Sequence of chain 1.D:
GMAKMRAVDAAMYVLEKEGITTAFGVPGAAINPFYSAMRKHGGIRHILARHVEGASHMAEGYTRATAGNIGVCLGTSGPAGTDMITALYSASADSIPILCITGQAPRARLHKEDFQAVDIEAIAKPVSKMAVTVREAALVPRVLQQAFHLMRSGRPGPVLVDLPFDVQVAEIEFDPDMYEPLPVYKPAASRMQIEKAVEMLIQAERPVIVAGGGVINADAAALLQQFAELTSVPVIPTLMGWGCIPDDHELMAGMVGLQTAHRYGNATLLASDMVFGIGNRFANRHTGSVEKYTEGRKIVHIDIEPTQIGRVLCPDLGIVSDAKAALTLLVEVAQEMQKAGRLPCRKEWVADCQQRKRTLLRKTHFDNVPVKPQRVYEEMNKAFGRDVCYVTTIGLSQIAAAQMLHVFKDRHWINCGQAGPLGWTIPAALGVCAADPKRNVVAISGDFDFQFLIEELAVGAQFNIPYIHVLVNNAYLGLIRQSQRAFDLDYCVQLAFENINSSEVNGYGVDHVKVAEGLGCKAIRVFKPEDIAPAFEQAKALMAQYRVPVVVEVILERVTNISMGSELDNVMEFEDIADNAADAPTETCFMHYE

Sequence of chain 1.F:
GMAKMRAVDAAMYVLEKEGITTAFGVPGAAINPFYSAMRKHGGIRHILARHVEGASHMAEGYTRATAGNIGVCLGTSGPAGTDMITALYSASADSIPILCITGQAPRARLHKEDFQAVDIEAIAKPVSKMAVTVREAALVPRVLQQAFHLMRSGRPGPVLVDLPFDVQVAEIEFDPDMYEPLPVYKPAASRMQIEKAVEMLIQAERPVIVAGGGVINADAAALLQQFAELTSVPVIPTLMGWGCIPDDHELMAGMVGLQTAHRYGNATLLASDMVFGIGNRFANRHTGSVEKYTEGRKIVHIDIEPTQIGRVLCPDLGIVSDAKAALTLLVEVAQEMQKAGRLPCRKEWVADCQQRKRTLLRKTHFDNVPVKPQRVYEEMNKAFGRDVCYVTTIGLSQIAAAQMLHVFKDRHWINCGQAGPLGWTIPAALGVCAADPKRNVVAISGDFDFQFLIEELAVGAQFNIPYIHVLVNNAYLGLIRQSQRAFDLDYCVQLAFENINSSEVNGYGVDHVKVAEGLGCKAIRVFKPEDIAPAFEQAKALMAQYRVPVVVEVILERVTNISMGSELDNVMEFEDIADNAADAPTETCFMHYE

The protein below binds the small molecule below.
Small molecule (SMILES): COC1=C(OC)C(=O)C(C)=CC1=O

Binding-site contacts:
Ligand atom CM2 contacts residue GLN462 of chain 1.F at 3.9 Å.
Ligand atom CM2 contacts residue CYS492 of chain 1.D at 3.6 Å (hydrophobic).
Ligand atom O1 contacts residue LEU48 of chain 1.F at 4.3 Å.
Ligand atom C2 contacts residue CYS492 of chain 1.D at 3.9 Å (hydrophobic).
Ligand atom O1 contacts residue HIS46 of chain 1.F at 3.4 Å (h-bond).
Ligand atom CM2 contacts residue PHE463 of chain 1.F at 4.5 Å (hydrophobic).
Ligand atom C6 contacts residue PHE463 of chain 1.F at 3.6 Å (hydrophobic).
Ligand atom C1 contacts residue PHE463 of chain 1.F at 3.9 Å (hydrophobic).
Ligand atom O1 contacts residue CYS492 of chain 1.D at 3.3 Å (h-bond).
Ligand atom C5 contacts residue PHE463 of chain 1.F at 4.0 Å (hydrophobic).
Ligand atom C1 contacts residue HIS46 of chain 1.F at 3.9 Å.
Ligand atom O2 contacts residue VAL493 of chain 1.D at 3.7 Å.
Ligand atom CM2 contacts residue LEU48 of chain 1.F at 3.6 Å (hydrophobic).
Ligand atom O2 contacts residue GLN494 of chain 1.D at 4.1 Å.
Ligand atom CM2 contacts residue GLN494 of chain 1.D at 3.1 Å.
Ligand atom C6 contacts residue HIS46 of chain 1.F at 3.4 Å.
Ligand atom CM2 contacts residue VAL493 of chain 1.D at 3.8 Å (hydrophobic).
Ligand atom C1 contacts residue CYS492 of chain 1.D at 4.1 Å (hydrophobic).
Ligand atom CM3 contacts residue GLN462 of chain 1.F at 4.0 Å.
Ligand atom CM3 contacts residue GLN494 of chain 1.D at 3.7 Å.
Ligand atom O1 contacts residue PHE463 of chain 1.F at 4.1 Å.
Ligand atom O3 contacts residue GLN494 of chain 1.D at 4.5 Å.
Ligand atom O2 contacts residue CYS492 of chain 1.D at 3.0 Å.